A protein and the small-molecule ligand that binds it are described below.
Small molecule (SMILES): Nc1ncnc2c1ncn2[C@@H]1O[C@H](CO[P](=O)(O)O[P](=O)(O)OC[C@H]2O[C@@H](O)[C@H](O)[C@@H]2O)[C@@H](O)[C@H]1O

Binding-site contacts:
Ligand atom O3' contacts residue ASP23 of chain 2.A at 2.6 Å (salt-bridge).
Ligand atom O2D contacts residue ASN80 of chain 2.A at 3.1 Å (h-bond).
Ligand atom O1D contacts residue GLY87 of chain 2.A at 2.6 Å (h-bond).
Ligand atom O4D contacts residue TYR197 of chain 2.A at 3.2 Å.
Ligand atom O2' contacts residue ASP23 of chain 2.A at 3.0 Å (salt-bridge).
Ligand atom O1B contacts residue THR148 of chain 2.A at 2.5 Å (h-bond).
Ligand atom C5D contacts residue THR148 of chain 2.A at 3.3 Å.
Ligand atom C3' contacts residue ASP23 of chain 2.A at 3.4 Å.
Ligand atom O1A contacts residue PHE89 of chain 2.A at 2.7 Å (h-bond).
Ligand atom N1 contacts residue HIS53 of chain 2.A at 3.5 Å.
Ligand atom O1B contacts residue CYS194 of chain 2.A at 3.2 Å.
Ligand atom C1' contacts residue ASP23 of chain 2.A at 3.5 Å.
Ligand atom O3D contacts residue VAL149 of chain 2.A at 3.1 Å.
Ligand atom N6 contacts residue GLN55 of chain 2.A at 2.9 Å (h-bond).
Ligand atom O2D contacts residue ASP90 of chain 2.A at 3.0 Å (salt-bridge).
Ligand atom O1D contacts residue GLY88 of chain 2.A at 3.3 Å (h-bond).
Ligand atom C3D contacts residue GLY79 of chain 2.A at 3.3 Å.
Ligand atom O2B contacts residue TYR197 of chain 2.A at 3.0 Å (h-bond).
Ligand atom O2A contacts residue GLY196 of chain 2.A at 3.4 Å.
Ligand atom O3' contacts residue THR195 of chain 2.A at 2.6 Å (h-bond).
Ligand atom N3 contacts residue THR24 of chain 2.A at 3.4 Å (h-bond).
Ligand atom C2D contacts residue NA1 of chain 2.D at 3.3 Å.
Ligand atom C4' contacts residue ASP23 of chain 2.A at 3.4 Å.
Ligand atom O1D contacts residue TYR197 of chain 2.A at 3.2 Å.
Ligand atom C3' contacts residue THR195 of chain 2.A at 3.4 Å.
Ligand atom O1D contacts residue EDO1 of chain 2.F at 3.5 Å (h-bond).
Ligand atom O1A contacts residue NA1 of chain 2.D at 2.9 Å (h-bond).
Ligand atom O2B contacts residue ALA198 of chain 2.A at 2.8 Å (h-bond).
Ligand atom C4 contacts residue THR24 of chain 2.A at 3.5 Å.
Ligand atom O3D contacts residue ASN80 of chain 2.A at 3.1 Å.
Ligand atom N1 contacts residue LEU54 of chain 2.A at 3.0 Å (h-bond).
Ligand atom O2B contacts residue CYS194 of chain 2.A at 3.4 Å.
Ligand atom C5D contacts residue PRO78 of chain 2.A at 3.4 Å (hydrophobic).
Ligand atom C4' contacts residue GLY192 of chain 2.A at 3.2 Å.
Ligand atom O1A contacts residue GLY88 of chain 2.A at 3.3 Å.
Ligand atom O2B contacts residue GLY196 of chain 2.A at 2.8 Å (h-bond).
Ligand atom O2A contacts residue TYR197 of chain 2.A at 3.0 Å (h-bond).
Ligand atom O5' contacts residue GLY196 of chain 2.A at 3.4 Å.
Ligand atom O4' contacts residue ASP23 of chain 2.A at 3.5 Å (salt-bridge).
Ligand atom C5' contacts residue GLY192 of chain 2.A at 3.2 Å.

Sequence of chain 2.A:
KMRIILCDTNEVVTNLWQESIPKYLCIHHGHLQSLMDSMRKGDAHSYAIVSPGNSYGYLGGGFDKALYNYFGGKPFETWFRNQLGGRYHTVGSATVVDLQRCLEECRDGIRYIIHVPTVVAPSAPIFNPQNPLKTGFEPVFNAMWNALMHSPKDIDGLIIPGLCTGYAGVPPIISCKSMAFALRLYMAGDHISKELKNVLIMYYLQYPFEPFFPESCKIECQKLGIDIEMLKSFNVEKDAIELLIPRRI